A small-molecule ligand and the protein it binds are described below.
Small molecule (SMILES): CC(=O)N[C@H]1[C@H](O[C@H]2[C@H](O)[C@@H](NC(C)=O)CO[C@@H]2CO)O[C@H](CO)[C@@H](O)[C@@H]1O

Sequence of chain 28.G:
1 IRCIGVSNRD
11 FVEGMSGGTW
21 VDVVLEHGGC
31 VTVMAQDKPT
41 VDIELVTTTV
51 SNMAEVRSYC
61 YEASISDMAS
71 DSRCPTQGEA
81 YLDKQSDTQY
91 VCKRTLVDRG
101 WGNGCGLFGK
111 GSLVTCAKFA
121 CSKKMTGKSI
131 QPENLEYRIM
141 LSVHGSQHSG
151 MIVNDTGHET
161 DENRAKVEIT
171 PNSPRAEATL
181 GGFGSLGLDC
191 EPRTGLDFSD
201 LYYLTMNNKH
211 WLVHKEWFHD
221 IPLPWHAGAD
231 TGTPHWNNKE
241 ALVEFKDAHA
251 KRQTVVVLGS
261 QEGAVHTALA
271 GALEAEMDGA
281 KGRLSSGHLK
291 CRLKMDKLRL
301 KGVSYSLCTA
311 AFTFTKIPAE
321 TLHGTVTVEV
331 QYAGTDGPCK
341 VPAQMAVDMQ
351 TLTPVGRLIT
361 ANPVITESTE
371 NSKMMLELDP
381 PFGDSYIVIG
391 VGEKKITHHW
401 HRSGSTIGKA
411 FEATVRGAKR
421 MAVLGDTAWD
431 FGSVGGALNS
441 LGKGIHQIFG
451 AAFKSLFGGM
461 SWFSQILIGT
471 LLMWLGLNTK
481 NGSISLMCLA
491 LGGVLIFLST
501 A

Binding-site contacts:
Ligand atom C2 contacts residue THR156 of chain 28.G at 4.2 Å.
Ligand atom C8 contacts residue ASN154 of chain 28.G at 3.6 Å.
Ligand atom C7 contacts residue ASN154 of chain 28.G at 3.3 Å.
Ligand atom N2 contacts residue ASN154 of chain 28.G at 3.8 Å.
Ligand atom N2 contacts residue THR156 of chain 28.G at 3.6 Å (h-bond).
Ligand atom C2 contacts residue ASN154 of chain 28.G at 3.5 Å.
Ligand atom C1 contacts residue ASN154 of chain 28.G at 3.4 Å.
Ligand atom O6 contacts residue MET151 of chain 28.G at 3.4 Å.
Ligand atom C8 contacts residue THR156 of chain 28.G at 4.0 Å.
Ligand atom O5 contacts residue ASN154 of chain 28.G at 4.0 Å.
Ligand atom C1 contacts residue THR156 of chain 28.G at 3.6 Å.
Ligand atom O7 contacts residue ASN154 of chain 28.G at 2.6 Å (h-bond).
Ligand atom C7 contacts residue THR156 of chain 28.G at 3.9 Å.
Ligand atom C6 contacts residue MET151 of chain 28.G at 4.5 Å (hydrophobic).